Binding-site contacts:
Ligand atom CB contacts residue PHE126 of chain 1.C at 3.8 Å (hydrophobic).
Ligand atom N contacts residue TYR76 of chain 1.C at 2.8 Å (h-bond).
Ligand atom CE2 contacts residue LEU62 of chain 1.B at 3.6 Å (hydrophobic).
Ligand atom C contacts residue TYR74 of chain 1.C at 3.2 Å (hydrophobic).
Ligand atom CA contacts residue PHE96 of chain 1.B at 3.7 Å (hydrophobic).
Ligand atom CE2 contacts residue MET106 of chain 1.C at 3.8 Å (hydrophobic).
Ligand atom CZ contacts residue THR93 of chain 1.B at 3.5 Å.
Ligand atom CB contacts residue LEU203 of chain 1.C at 3.7 Å (hydrophobic).
Ligand atom O contacts residue TYR74 of chain 1.C at 3.4 Å.
Ligand atom CA contacts residue TYR74 of chain 1.C at 3.6 Å (hydrophobic).
Ligand atom C6 contacts residue GLU40 of chain 1.C at 3.8 Å.
Ligand atom C8 contacts residue ARG36 of chain 1.C at 3.3 Å.
Ligand atom N contacts residue TYR74 of chain 1.C at 3.5 Å.
Ligand atom CD contacts residue TYR76 of chain 1.C at 3.3 Å (hydrophobic).
Ligand atom C contacts residue PHE96 of chain 1.B at 3.5 Å (hydrophobic).
Ligand atom O contacts residue PHE96 of chain 1.B at 3.7 Å.
Ligand atom C5 contacts residue ALA66 of chain 1.B at 3.8 Å (hydrophobic).
Ligand atom CE contacts residue VAL42 of chain 1.C at 3.8 Å (hydrophobic).
Ligand atom C1 contacts residue LEU62 of chain 1.B at 3.7 Å (hydrophobic).
Ligand atom CD2 contacts residue TYR76 of chain 1.C at 3.6 Å (hydrophobic).
Ligand atom C8 contacts residue GLU40 of chain 1.C at 3.6 Å.
Ligand atom C2 contacts residue LEU62 of chain 1.B at 3.6 Å (hydrophobic).
Ligand atom CB contacts residue TYR74 of chain 1.C at 3.6 Å (hydrophobic).
Ligand atom C5 contacts residue LEU62 of chain 1.B at 3.7 Å (hydrophobic).
Ligand atom C1 contacts residue TYR76 of chain 1.C at 3.3 Å (hydrophobic).
Ligand atom CB contacts residue ILE104 of chain 1.C at 3.9 Å (hydrophobic).
Ligand atom O contacts residue ILE104 of chain 1.C at 3.7 Å.
Ligand atom CD1 contacts residue PHE96 of chain 1.B at 3.7 Å (hydrophobic).
Ligand atom CA contacts residue TYR74 of chain 1.C at 3.2 Å (hydrophobic).
Ligand atom C contacts residue TYR76 of chain 1.C at 3.7 Å (hydrophobic).
Ligand atom O11 contacts residue LEU62 of chain 1.B at 3.5 Å.
Ligand atom CE1 contacts residue THR93 of chain 1.B at 3.6 Å.
Ligand atom C7 contacts residue ALA66 of chain 1.B at 3.8 Å (hydrophobic).
Ligand atom O contacts residue TYR76 of chain 1.C at 2.6 Å (h-bond).
Ligand atom C2 contacts residue TYR76 of chain 1.C at 3.5 Å (hydrophobic).
Ligand atom CD2 contacts residue ILE104 of chain 1.C at 3.8 Å (hydrophobic).
Ligand atom CE2 contacts residue TYR76 of chain 1.C at 3.8 Å (hydrophobic).
Ligand atom CE contacts residue GLU40 of chain 1.C at 3.4 Å.
Ligand atom CB contacts residue ILE104 of chain 1.C at 3.3 Å (hydrophobic).
Ligand atom N contacts residue PHE96 of chain 1.B at 3.7 Å.

This small molecule binds to this protein.
Small molecule (SMILES): C/C=C/C=C/C=C/C(=O)N[C@@H](Cc1ccccc1)C(=O)N[C@H]1COC(=O)[C@@H]2C[C@@H](C)CN2C(=O)[C@H](C)NC(=O)[C@H](C)N(C)C(=O)c2cccn2C1=O

Sequence of chain 1.B:
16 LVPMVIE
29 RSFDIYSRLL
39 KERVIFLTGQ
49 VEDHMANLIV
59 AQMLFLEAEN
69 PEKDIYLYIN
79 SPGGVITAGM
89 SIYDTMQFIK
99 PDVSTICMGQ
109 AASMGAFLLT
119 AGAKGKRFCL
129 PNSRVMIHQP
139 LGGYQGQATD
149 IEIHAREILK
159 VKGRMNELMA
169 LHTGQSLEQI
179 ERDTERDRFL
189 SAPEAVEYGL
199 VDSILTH

Sequence of chain 1.C:
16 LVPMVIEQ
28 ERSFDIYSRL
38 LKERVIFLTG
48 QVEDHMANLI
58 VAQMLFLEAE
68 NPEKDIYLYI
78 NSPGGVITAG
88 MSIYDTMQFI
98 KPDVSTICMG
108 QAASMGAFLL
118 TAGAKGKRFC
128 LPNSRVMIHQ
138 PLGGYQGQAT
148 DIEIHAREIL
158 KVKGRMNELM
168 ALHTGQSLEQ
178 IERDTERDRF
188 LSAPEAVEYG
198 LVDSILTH